Binding-site contacts:
Ligand atom CB contacts residue THR1 of chain 1.L at 3.0 Å.
Ligand atom CA contacts residue THR1 of chain 1.L at 2.5 Å.
Ligand atom O contacts residue THR21 of chain 1.L at 2.8 Å (h-bond).
Ligand atom CA contacts residue THR21 of chain 1.L at 3.8 Å.
Ligand atom O contacts residue ALA49 of chain 1.L at 2.8 Å (h-bond).
Ligand atom ND2 contacts residue SER20 of chain 1.L at 3.6 Å.
Ligand atom CA contacts residue GLY47 of chain 1.L at 3.3 Å.
Ligand atom CB contacts residue THR21 of chain 1.L at 3.6 Å.
Ligand atom CA contacts residue HXD1 of chain 1.VA at 2.5 Å.
Ligand atom OE1 contacts residue GLY47 of chain 1.L at 3.2 Å.
Ligand atom CB contacts residue HXD1 of chain 1.VA at 3.8 Å.
Ligand atom CA contacts residue THR21 of chain 1.L at 3.5 Å.
Ligand atom N contacts residue HXD1 of chain 1.VA at 3.7 Å.
Ligand atom NE2 contacts residue HXD1 of chain 1.VA at 3.4 Å (h-bond).
Ligand atom CB contacts residue SER20 of chain 1.L at 3.4 Å.
Ligand atom C contacts residue HXD1 of chain 1.VA at 3.1 Å.
Ligand atom NE2 contacts residue THR48 of chain 1.L at 3.1 Å (h-bond).
Ligand atom OE1 contacts residue THR48 of chain 1.L at 3.5 Å (h-bond).
Ligand atom O contacts residue HXD1 of chain 1.VA at 3.2 Å.
Ligand atom N contacts residue GLN22 of chain 1.L at 3.6 Å.
Ligand atom N contacts residue ASP124 of chain 1.E at 3.0 Å (salt-bridge).
Ligand atom OD1 contacts residue GLN22 of chain 1.L at 3.1 Å (h-bond).
Ligand atom C contacts residue GLY47 of chain 1.L at 3.5 Å.
Ligand atom OXT contacts residue GLY47 of chain 1.L at 2.9 Å (h-bond).
Ligand atom O contacts residue THR48 of chain 1.L at 3.5 Å.
Ligand atom CB contacts residue GLY47 of chain 1.L at 3.7 Å.
Ligand atom N contacts residue GLY47 of chain 1.L at 2.7 Å (h-bond).
Ligand atom N contacts residue HXD1 of chain 1.VA at 1.4 Å.
Ligand atom O contacts residue SER20 of chain 1.L at 3.3 Å.
Ligand atom OD1 contacts residue SER27 of chain 1.L at 3.7 Å.
Ligand atom C contacts residue THR21 of chain 1.L at 3.8 Å.
Ligand atom CG contacts residue SER27 of chain 1.L at 3.5 Å.
Ligand atom CG contacts residue ALA49 of chain 1.L at 3.8 Å (hydrophobic).
Ligand atom CD2 contacts residue VAL31 of chain 1.L at 3.5 Å (hydrophobic).
Ligand atom CA contacts residue GLY47 of chain 1.L at 3.7 Å.
Ligand atom N contacts residue THR21 of chain 1.L at 3.0 Å (h-bond).
Ligand atom C contacts residue THR1 of chain 1.L at 1.4 Å.
Ligand atom N contacts residue THR1 of chain 1.L at 3.7 Å.
Ligand atom ND2 contacts residue SER27 of chain 1.L at 3.5 Å (h-bond).
Ligand atom OXT contacts residue THR1 of chain 1.L at 2.4 Å (h-bond).

Sequence of chain 1.L:
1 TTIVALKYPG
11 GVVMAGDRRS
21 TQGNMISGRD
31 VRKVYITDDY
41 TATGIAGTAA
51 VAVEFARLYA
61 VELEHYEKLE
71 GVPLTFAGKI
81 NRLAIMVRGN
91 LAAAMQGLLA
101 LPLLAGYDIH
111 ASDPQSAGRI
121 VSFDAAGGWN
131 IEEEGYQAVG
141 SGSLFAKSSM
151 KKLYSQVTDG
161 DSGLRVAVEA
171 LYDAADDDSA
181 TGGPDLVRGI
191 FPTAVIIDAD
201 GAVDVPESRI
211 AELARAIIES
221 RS

The protein below binds the small molecule below.
Small molecule (SMILES): CC(C)C[C@@H](CO)NC(=O)[C@H](CCC(N)=O)NC(=O)[C@@H](N)CC(N)=O

Sequence of chain 1.E:
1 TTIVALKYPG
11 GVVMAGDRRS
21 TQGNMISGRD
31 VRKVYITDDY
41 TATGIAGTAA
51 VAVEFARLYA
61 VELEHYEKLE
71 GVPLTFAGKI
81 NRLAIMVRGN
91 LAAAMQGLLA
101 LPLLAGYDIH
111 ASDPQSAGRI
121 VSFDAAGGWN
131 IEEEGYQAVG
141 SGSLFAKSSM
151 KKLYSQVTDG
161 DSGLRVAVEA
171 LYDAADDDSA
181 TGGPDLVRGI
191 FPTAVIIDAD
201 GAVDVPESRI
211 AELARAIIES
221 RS